Sequence of chain 2.A:
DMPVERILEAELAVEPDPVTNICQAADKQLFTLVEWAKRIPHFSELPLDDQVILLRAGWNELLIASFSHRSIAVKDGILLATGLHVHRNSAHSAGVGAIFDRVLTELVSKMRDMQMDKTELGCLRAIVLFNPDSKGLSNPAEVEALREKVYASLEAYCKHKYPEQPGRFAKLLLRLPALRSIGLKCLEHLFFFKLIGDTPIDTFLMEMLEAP

This small molecule binds to this protein.
Small molecule (SMILES): CC1(C)CCC(C)(C)c2cc(C3(c4ccc(C(=O)[O-])cc4)OCCO3)ccc21

Binding-site contacts:
Ligand atom C12 contacts residue ILE46 of chain 2.A at 3.8 Å (hydrophobic).
Ligand atom C6 contacts residue LEU87 of chain 2.A at 3.6 Å (hydrophobic).
Ligand atom O1 contacts residue ALA105 of chain 2.A at 2.9 Å (h-bond).
Ligand atom C5 contacts residue PHE91 of chain 2.A at 3.8 Å (hydrophobic).
Ligand atom C19 contacts residue ASN84 of chain 2.A at 3.5 Å.
Ligand atom O4 contacts residue PHE91 of chain 2.A at 3.5 Å.
Ligand atom C10 contacts residue CYS210 of chain 2.A at 3.8 Å (hydrophobic).
Ligand atom O1 contacts residue ALA49 of chain 2.A at 3.5 Å.
Ligand atom C10 contacts residue ILE46 of chain 2.A at 3.8 Å (hydrophobic).
Ligand atom C11 contacts residue ILE46 of chain 2.A at 3.7 Å (hydrophobic).
Ligand atom C1 contacts residue PHE91 of chain 2.A at 3.8 Å (hydrophobic).
Ligand atom C14 contacts residue CYS210 of chain 2.A at 3.9 Å (hydrophobic).
Ligand atom C23 contacts residue HIS213 of chain 2.A at 3.5 Å.
Ligand atom O4 contacts residue ILE88 of chain 2.A at 3.5 Å.
Ligand atom O2 contacts residue PHE91 of chain 2.A at 3.7 Å.
Ligand atom C3 contacts residue PHE91 of chain 2.A at 3.7 Å (hydrophobic).
Ligand atom C24 contacts residue PHE217 of chain 2.A at 3.8 Å (hydrophobic).
Ligand atom O3 contacts residue ALA50 of chain 2.A at 3.4 Å.
Ligand atom C2 contacts residue PHE91 of chain 2.A at 3.6 Å (hydrophobic).
Ligand atom O2 contacts residue ARG94 of chain 2.A at 3.1 Å (salt-bridge).
Ligand atom C17 contacts residue ILE123 of chain 2.A at 3.7 Å (hydrophobic).
Ligand atom C7 contacts residue PHE91 of chain 2.A at 3.8 Å (hydrophobic).
Ligand atom C1 contacts residue ARG94 of chain 2.A at 3.6 Å.
Ligand atom O1 contacts residue ARG94 of chain 2.A at 3.4 Å (salt-bridge).
Ligand atom C13 contacts residue ILE46 of chain 2.A at 3.8 Å (hydrophobic).
Ligand atom C6 contacts residue ALA50 of chain 2.A at 3.8 Å (hydrophobic).
Ligand atom C11 contacts residue CYS210 of chain 2.A at 3.8 Å (hydrophobic).
Ligand atom O2 contacts residue ALA105 of chain 2.A at 3.8 Å.
Ligand atom C4 contacts residue PHE91 of chain 2.A at 3.8 Å (hydrophobic).
Ligand atom C20 contacts residue CYS210 of chain 2.A at 3.6 Å (hydrophobic).
Ligand atom C20 contacts residue ASN84 of chain 2.A at 3.5 Å.
Ligand atom C20 contacts residue ILE88 of chain 2.A at 3.5 Å (hydrophobic).
Ligand atom O2 contacts residue GLN53 of chain 2.A at 3.3 Å.
Ligand atom C5 contacts residue ALA50 of chain 2.A at 3.9 Å (hydrophobic).
Ligand atom C1 contacts residue ALA105 of chain 2.A at 3.8 Å (hydrophobic).
Ligand atom O1 contacts residue LEU104 of chain 2.A at 3.2 Å.
Ligand atom C9 contacts residue CYS210 of chain 2.A at 3.8 Å (hydrophobic).
Ligand atom C19 contacts residue TRP83 of chain 2.A at 3.8 Å (hydrophobic).
Ligand atom C23 contacts residue PHE217 of chain 2.A at 3.8 Å (hydrophobic).
Ligand atom C4 contacts residue ILE46 of chain 2.A at 3.6 Å (hydrophobic).